Binding-site contacts:
Ligand atom CA contacts residue ASN210 of chain 1.H at 4.0 Å.
Ligand atom O contacts residue ARG211 of chain 1.H at 4.0 Å.
Ligand atom C contacts residue ARG211 of chain 1.H at 2.8 Å.
Ligand atom O contacts residue ASN210 of chain 1.H at 4.0 Å.
Ligand atom CA contacts residue ARG211 of chain 1.H at 2.4 Å.
Ligand atom N contacts residue ARG211 of chain 1.H at 1.3 Å.
Ligand atom N contacts residue ASN210 of chain 1.H at 3.2 Å (h-bond).
Ligand atom C contacts residue ASN210 of chain 1.H at 3.5 Å.

The small molecule below binds the protein below.
Small molecule (SMILES): NCC(=O)O

Sequence of chain 1.H:
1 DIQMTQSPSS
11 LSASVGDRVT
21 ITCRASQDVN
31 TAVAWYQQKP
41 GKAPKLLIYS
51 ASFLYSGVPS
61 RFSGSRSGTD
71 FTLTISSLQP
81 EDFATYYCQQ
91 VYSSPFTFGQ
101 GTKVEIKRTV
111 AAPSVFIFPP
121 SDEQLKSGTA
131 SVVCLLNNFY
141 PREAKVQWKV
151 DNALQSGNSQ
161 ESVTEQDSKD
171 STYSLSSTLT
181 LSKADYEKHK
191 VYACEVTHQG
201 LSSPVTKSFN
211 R